Sequence of chain 1.K:
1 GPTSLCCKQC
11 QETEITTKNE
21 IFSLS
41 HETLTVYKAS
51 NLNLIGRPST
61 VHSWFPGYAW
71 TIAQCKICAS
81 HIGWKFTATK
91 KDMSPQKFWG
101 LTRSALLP

A small-molecule ligand and the protein it binds are described below.
Small molecule (SMILES): O=C1CC[C@@H](N2C(=O)c3ccccc3C2=O)C(=O)N1

Binding-site contacts:
Ligand atom CD contacts residue TRP64 of chain 1.K at 3.5 Å (hydrophobic).
Ligand atom CD contacts residue PHE86 of chain 1.K at 4.2 Å (hydrophobic).
Ligand atom CD contacts residue TRP70 of chain 1.K at 3.6 Å (hydrophobic).
Ligand atom OE1 contacts residue SER63 of chain 1.K at 3.4 Å.
Ligand atom OE1 contacts residue PHE86 of chain 1.K at 3.4 Å.
Ligand atom OE1 contacts residue TRP70 of chain 1.K at 3.5 Å.
Ligand atom NE2 contacts residue TRP64 of chain 1.K at 3.1 Å (h-bond).
Ligand atom O contacts residue HIS62 of chain 1.K at 3.5 Å (h-bond).
Ligand atom NE2 contacts residue TRP70 of chain 1.K at 4.3 Å.
Ligand atom OAD contacts residue TRP70 of chain 1.K at 3.6 Å.
Ligand atom OE1 contacts residue TRP64 of chain 1.K at 2.9 Å (h-bond).
Ligand atom CD contacts residue SER63 of chain 1.K at 4.0 Å.
Ligand atom OAC contacts residue TRP84 of chain 1.K at 3.7 Å.
Ligand atom OAD contacts residue HIS62 of chain 1.K at 4.0 Å.
Ligand atom CG contacts residue TRP84 of chain 1.K at 3.8 Å (hydrophobic).
Ligand atom O contacts residue TRP64 of chain 1.K at 3.0 Å (h-bond).
Ligand atom CAO contacts residue TRP70 of chain 1.K at 4.3 Å (hydrophobic).
Ligand atom CG contacts residue TRP70 of chain 1.K at 3.5 Å (hydrophobic).
Ligand atom CA contacts residue TRP70 of chain 1.K at 4.3 Å (hydrophobic).
Ligand atom OAD contacts residue VAL61 of chain 1.K at 3.9 Å.
Ligand atom C contacts residue TRP64 of chain 1.K at 3.3 Å (hydrophobic).
Ligand atom CG contacts residue TRP64 of chain 1.K at 4.4 Å (hydrophobic).
Ligand atom CD contacts residue HIS62 of chain 1.K at 3.9 Å.
Ligand atom OAC contacts residue TRP64 of chain 1.K at 4.2 Å.
Ligand atom CB contacts residue TRP64 of chain 1.K at 4.1 Å (hydrophobic).
Ligand atom OE1 contacts residue HIS62 of chain 1.K at 3.9 Å.
Ligand atom NE2 contacts residue SER63 of chain 1.K at 4.0 Å.
Ligand atom C contacts residue HIS62 of chain 1.K at 3.6 Å.
Ligand atom CA contacts residue TRP64 of chain 1.K at 4.2 Å (hydrophobic).
Ligand atom CG contacts residue PHE86 of chain 1.K at 4.3 Å (hydrophobic).
Ligand atom NE2 contacts residue HIS62 of chain 1.K at 2.9 Å (h-bond).
Ligand atom CB contacts residue TRP70 of chain 1.K at 4.4 Å (hydrophobic).
Ligand atom CB contacts residue TRP84 of chain 1.K at 3.4 Å (hydrophobic).